The small molecule below binds the protein below.
Small molecule (SMILES): O=c1[nH]cnc2c1ncn2[C@@H]1O[C@H](COP(=O)(O)O)[C@@H](O)[C@H]1O

Sequence of chain 1.A:
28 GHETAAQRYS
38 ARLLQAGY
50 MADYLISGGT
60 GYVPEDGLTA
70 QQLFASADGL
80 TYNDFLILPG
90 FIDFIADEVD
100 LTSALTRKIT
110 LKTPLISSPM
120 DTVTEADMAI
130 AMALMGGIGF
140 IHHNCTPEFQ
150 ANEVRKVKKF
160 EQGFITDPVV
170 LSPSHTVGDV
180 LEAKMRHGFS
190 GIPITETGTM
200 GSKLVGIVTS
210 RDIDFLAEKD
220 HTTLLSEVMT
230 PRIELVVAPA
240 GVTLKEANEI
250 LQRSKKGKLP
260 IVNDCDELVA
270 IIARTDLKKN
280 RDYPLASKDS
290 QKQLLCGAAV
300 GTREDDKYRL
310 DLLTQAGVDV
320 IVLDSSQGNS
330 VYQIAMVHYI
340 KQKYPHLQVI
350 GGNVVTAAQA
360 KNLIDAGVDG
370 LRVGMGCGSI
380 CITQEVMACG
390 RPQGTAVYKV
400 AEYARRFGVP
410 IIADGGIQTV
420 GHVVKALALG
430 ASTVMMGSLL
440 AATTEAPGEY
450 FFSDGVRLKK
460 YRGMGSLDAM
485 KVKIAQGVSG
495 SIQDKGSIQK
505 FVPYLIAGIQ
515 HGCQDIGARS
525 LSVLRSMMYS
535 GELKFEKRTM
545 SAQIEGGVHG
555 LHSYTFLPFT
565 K

Binding-site contacts:
Ligand atom O5' contacts residue GLY377 of chain 1.A at 3.4 Å.
Ligand atom C4 contacts residue ILE379 of chain 1.A at 3.6 Å (hydrophobic).
Ligand atom O2' contacts residue ARG371 of chain 1.A at 3.3 Å (salt-bridge).
Ligand atom O2' contacts residue ASP413 of chain 1.A at 2.6 Å (salt-bridge).
Ligand atom C3' contacts residue ASP413 of chain 1.A at 3.5 Å.
Ligand atom C2 contacts residue GLN490 of chain 1.A at 3.6 Å.
Ligand atom O3' contacts residue SER117 of chain 1.A at 2.6 Å (h-bond).
Ligand atom C5 contacts residue ILE379 of chain 1.A at 3.5 Å (hydrophobic).
Ligand atom N7 contacts residue MET463 of chain 1.A at 2.9 Å (h-bond).
Ligand atom C2 contacts residue CYS380 of chain 1.A at 3.2 Å (hydrophobic).
Ligand atom O2P contacts residue SER437 of chain 1.A at 2.8 Å (h-bond).
Ligand atom P contacts residue SER437 of chain 1.A at 3.6 Å.
Ligand atom O6 contacts residue MET463 of chain 1.A at 3.3 Å (h-bond).
Ligand atom N3 contacts residue NAD1 of chain 1.M at 3.1 Å.
Ligand atom O2P contacts residue TYR460 of chain 1.A at 2.6 Å (h-bond).
Ligand atom P contacts residue SER378 of chain 1.A at 3.7 Å.
Ligand atom O3' contacts residue ARG371 of chain 1.A at 3.6 Å (salt-bridge).
Ligand atom C3' contacts residue SER117 of chain 1.A at 3.3 Å.
Ligand atom O6 contacts residue GLY464 of chain 1.A at 2.9 Å (h-bond).
Ligand atom N1 contacts residue GLN490 of chain 1.A at 2.9 Å (h-bond).
Ligand atom O1P contacts residue SER378 of chain 1.A at 2.9 Å (h-bond).
Ligand atom C4 contacts residue NAD1 of chain 1.M at 3.5 Å.
Ligand atom C2' contacts residue ASP413 of chain 1.A at 3.6 Å.
Ligand atom C2 contacts residue NAD1 of chain 1.M at 3.3 Å.
Ligand atom N7 contacts residue GLY462 of chain 1.A at 3.3 Å.
Ligand atom O5' contacts residue GLY414 of chain 1.A at 3.5 Å.
Ligand atom C8 contacts residue MET119 of chain 1.A at 3.5 Å (hydrophobic).
Ligand atom N3 contacts residue CYS380 of chain 1.A at 3.1 Å (h-bond).
Ligand atom O3P contacts residue SER437 of chain 1.A at 3.4 Å (h-bond).
Ligand atom O1P contacts residue GLY414 of chain 1.A at 3.7 Å.
Ligand atom O6 contacts residue GLY462 of chain 1.A at 3.4 Å.
Ligand atom O3' contacts residue ASP413 of chain 1.A at 2.5 Å (salt-bridge).
Ligand atom O1P contacts residue GLY377 of chain 1.A at 3.3 Å.
Ligand atom N1 contacts residue NAD1 of chain 1.M at 3.7 Å.
Ligand atom O3P contacts residue GLY436 of chain 1.A at 2.8 Å (h-bond).
Ligand atom O1P contacts residue GLY415 of chain 1.A at 3.0 Å (h-bond).
Ligand atom C4' contacts residue ASP413 of chain 1.A at 3.5 Å.
Ligand atom O6 contacts residue GLY491 of chain 1.A at 3.3 Å.
Ligand atom O1P contacts residue SER437 of chain 1.A at 3.6 Å.
Ligand atom O2P contacts residue SER378 of chain 1.A at 2.7 Å (h-bond).